Binding-site contacts:
Ligand atom C12 contacts residue HIS163 of chain 1.A at 4.0 Å.
Ligand atom C11 contacts residue GLU166 of chain 1.A at 3.7 Å.
Ligand atom C1 contacts residue GLU166 of chain 1.A at 3.3 Å.
Ligand atom O1 contacts residue GLU166 of chain 1.A at 3.0 Å (salt-bridge).
Ligand atom C12 contacts residue LEU141 of chain 1.A at 3.8 Å (hydrophobic).
Ligand atom N2 contacts residue GLU166 of chain 1.A at 3.7 Å.
Ligand atom O contacts residue GLU166 of chain 1.A at 2.9 Å (salt-bridge).
Ligand atom C5 contacts residue MET49 of chain 1.A at 3.6 Å (hydrophobic).
Ligand atom C12 contacts residue PHE140 of chain 1.A at 3.2 Å (hydrophobic).
Ligand atom N2 contacts residue HIS163 of chain 1.A at 2.8 Å (h-bond).
Ligand atom C9 contacts residue MET165 of chain 1.A at 4.0 Å (hydrophobic).
Ligand atom CL contacts residue HIS41 of chain 1.A at 3.3 Å.
Ligand atom C6 contacts residue HIS164 of chain 1.A at 3.5 Å.
Ligand atom C4 contacts residue MET49 of chain 1.A at 3.5 Å (hydrophobic).
Ligand atom CL contacts residue ASP187 of chain 1.A at 3.1 Å.
Ligand atom CL contacts residue MET165 of chain 1.A at 4.0 Å.
Ligand atom N2 contacts residue PHE140 of chain 1.A at 3.6 Å.
Ligand atom C15 contacts residue ASN142 of chain 1.A at 3.9 Å.
Ligand atom C2 contacts residue ARG188 of chain 1.A at 3.5 Å.
Ligand atom C2 contacts residue GLN189 of chain 1.A at 3.2 Å.
Ligand atom C12 contacts residue GLU166 of chain 1.A at 3.6 Å.
Ligand atom C contacts residue GLU166 of chain 1.A at 3.5 Å.
Ligand atom C13 contacts residue GLU166 of chain 1.A at 3.4 Å.
Ligand atom C11 contacts residue HIS163 of chain 1.A at 3.2 Å.
Ligand atom C13 contacts residue LEU141 of chain 1.A at 3.5 Å (hydrophobic).
Ligand atom C11 contacts residue CYS145 of chain 1.A at 3.9 Å (hydrophobic).
Ligand atom C14 contacts residue ASN142 of chain 1.A at 3.9 Å.
Ligand atom N2 contacts residue SER144 of chain 1.A at 3.7 Å.
Ligand atom N1 contacts residue CYS145 of chain 1.A at 3.5 Å (h-bond).
Ligand atom C4 contacts residue MET165 of chain 1.A at 3.6 Å (hydrophobic).
Ligand atom C3 contacts residue MET49 of chain 1.A at 4.0 Å (hydrophobic).
Ligand atom O1 contacts residue MET165 of chain 1.A at 3.4 Å.
Ligand atom C6 contacts residue HIS41 of chain 1.A at 3.8 Å.
Ligand atom C13 contacts residue PHE140 of chain 1.A at 3.8 Å (hydrophobic).
Ligand atom C4 contacts residue ARG188 of chain 1.A at 4.0 Å.
Ligand atom C11 contacts residue MET165 of chain 1.A at 4.0 Å (hydrophobic).
Ligand atom C6 contacts residue MET165 of chain 1.A at 3.6 Å (hydrophobic).
Ligand atom C13 contacts residue ASN142 of chain 1.A at 3.7 Å.
Ligand atom C5 contacts residue MET165 of chain 1.A at 3.5 Å (hydrophobic).
Ligand atom N contacts residue GLN189 of chain 1.A at 3.8 Å.

This small molecule binds to this protein.
Small molecule (SMILES): CC(=O)NCc1cc(Cl)cc(CC(=O)Nc2cnccc2C)c1

Sequence of chain 1.A:
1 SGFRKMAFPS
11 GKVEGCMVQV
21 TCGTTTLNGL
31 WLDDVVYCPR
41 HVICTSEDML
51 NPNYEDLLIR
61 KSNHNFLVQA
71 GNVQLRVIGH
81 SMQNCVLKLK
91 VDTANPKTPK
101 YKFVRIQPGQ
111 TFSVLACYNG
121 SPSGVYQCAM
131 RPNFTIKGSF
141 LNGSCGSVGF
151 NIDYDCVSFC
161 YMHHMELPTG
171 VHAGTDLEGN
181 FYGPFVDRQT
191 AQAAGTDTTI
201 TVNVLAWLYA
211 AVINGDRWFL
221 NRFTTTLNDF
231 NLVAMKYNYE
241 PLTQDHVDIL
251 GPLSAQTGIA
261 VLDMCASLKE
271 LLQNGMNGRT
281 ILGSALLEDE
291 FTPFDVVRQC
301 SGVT